Sequence of chain 1.A:
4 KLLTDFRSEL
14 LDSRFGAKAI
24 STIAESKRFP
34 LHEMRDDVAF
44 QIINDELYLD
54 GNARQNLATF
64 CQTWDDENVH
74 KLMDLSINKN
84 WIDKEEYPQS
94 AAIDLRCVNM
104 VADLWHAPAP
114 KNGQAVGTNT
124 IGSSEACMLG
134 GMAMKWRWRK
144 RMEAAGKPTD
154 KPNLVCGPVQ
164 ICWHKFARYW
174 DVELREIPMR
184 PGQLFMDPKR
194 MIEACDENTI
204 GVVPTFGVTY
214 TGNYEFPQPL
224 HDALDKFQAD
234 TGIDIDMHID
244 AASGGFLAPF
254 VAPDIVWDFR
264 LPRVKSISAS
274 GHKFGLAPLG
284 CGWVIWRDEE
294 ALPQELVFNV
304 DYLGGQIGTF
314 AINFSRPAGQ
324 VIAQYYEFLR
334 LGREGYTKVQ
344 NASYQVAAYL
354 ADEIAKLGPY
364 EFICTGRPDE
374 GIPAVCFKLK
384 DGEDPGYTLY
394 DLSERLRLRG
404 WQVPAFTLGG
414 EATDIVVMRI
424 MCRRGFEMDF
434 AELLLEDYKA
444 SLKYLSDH

Sequence of chain 1.B:
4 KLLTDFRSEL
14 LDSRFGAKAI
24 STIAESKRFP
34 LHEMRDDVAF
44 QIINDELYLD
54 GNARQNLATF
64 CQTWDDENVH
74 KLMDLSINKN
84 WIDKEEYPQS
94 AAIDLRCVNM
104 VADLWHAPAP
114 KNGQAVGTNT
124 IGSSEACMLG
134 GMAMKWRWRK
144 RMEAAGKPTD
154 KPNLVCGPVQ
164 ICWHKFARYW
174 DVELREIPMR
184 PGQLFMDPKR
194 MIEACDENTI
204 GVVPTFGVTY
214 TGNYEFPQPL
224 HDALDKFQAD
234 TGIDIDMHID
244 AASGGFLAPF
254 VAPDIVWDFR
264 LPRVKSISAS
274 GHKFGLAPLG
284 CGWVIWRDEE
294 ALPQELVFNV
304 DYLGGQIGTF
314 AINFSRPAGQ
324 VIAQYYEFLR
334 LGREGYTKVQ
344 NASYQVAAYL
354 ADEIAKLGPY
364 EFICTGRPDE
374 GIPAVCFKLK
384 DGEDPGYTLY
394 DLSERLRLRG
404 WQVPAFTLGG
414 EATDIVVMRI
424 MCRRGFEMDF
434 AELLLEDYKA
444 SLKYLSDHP

Binding-site contacts:
Ligand atom C2 contacts residue ALA61 of chain 1.A at 4.3 Å (hydrophobic).
Ligand atom C1 contacts residue GLU89 of chain 1.B at 3.4 Å.
Ligand atom C2 contacts residue PHE63 of chain 1.A at 4.1 Å (hydrophobic).
Ligand atom C1 contacts residue ALA61 of chain 1.A at 3.8 Å (hydrophobic).
Ligand atom O2 contacts residue ARG422 of chain 1.A at 3.7 Å.
Ligand atom C5 contacts residue ASP86 of chain 1.B at 3.4 Å.
Ligand atom O2 contacts residue GLU89 of chain 1.B at 3.4 Å (salt-bridge).
Ligand atom C4 contacts residue PHE317 of chain 1.B at 4.0 Å (hydrophobic).
Ligand atom O3 contacts residue CYS64 of chain 1.A at 3.9 Å.
Ligand atom O3 contacts residue PHE63 of chain 1.A at 3.0 Å (h-bond).
Ligand atom O3 contacts residue THR62 of chain 1.A at 3.4 Å (h-bond).
Ligand atom O1 contacts residue ALA61 of chain 1.A at 3.7 Å.
Ligand atom O1 contacts residue THR62 of chain 1.A at 3.8 Å.
Ligand atom C5 contacts residue ASN83 of chain 1.B at 4.1 Å.
Ligand atom C5 contacts residue SER318 of chain 1.B at 4.3 Å.
Ligand atom C4 contacts residue ASN83 of chain 1.B at 4.5 Å.
Ligand atom O4 contacts residue SER318 of chain 1.B at 4.3 Å.
Ligand atom C4 contacts residue ASP86 of chain 1.B at 3.3 Å.
Ligand atom O2 contacts residue ALA61 of chain 1.A at 4.0 Å.
Ligand atom O4 contacts residue THR62 of chain 1.A at 2.7 Å (h-bond).
Ligand atom O3 contacts residue LYS276 of chain 1.A at 4.3 Å.
Ligand atom C5 contacts residue THR62 of chain 1.A at 3.4 Å.
Ligand atom O4 contacts residue GLU89 of chain 1.B at 4.4 Å.
Ligand atom O1 contacts residue GLU89 of chain 1.B at 2.5 Å (salt-bridge).
Ligand atom C5 contacts residue PHE63 of chain 1.A at 4.0 Å (hydrophobic).
Ligand atom O4 contacts residue CYS64 of chain 1.A at 3.9 Å.
Ligand atom C4 contacts residue SER318 of chain 1.B at 4.2 Å.
Ligand atom O4 contacts residue PHE63 of chain 1.A at 4.2 Å.
Ligand atom C3 contacts residue ASP86 of chain 1.B at 4.2 Å.
Ligand atom C1 contacts residue ARG422 of chain 1.A at 4.2 Å.
Ligand atom C5 contacts residue CYS64 of chain 1.A at 4.1 Å (hydrophobic).
Ligand atom C3 contacts residue PHE317 of chain 1.B at 4.2 Å (hydrophobic).
Ligand atom O1 contacts residue ASP86 of chain 1.B at 3.8 Å.
Ligand atom O4 contacts residue ASP86 of chain 1.B at 2.5 Å (salt-bridge).
Ligand atom O4 contacts residue ASN83 of chain 1.B at 3.3 Å (h-bond).

This protein binds this small molecule.
Small molecule (SMILES): O=C(O)CCCC(=O)O